Sequence of chain 1.B:
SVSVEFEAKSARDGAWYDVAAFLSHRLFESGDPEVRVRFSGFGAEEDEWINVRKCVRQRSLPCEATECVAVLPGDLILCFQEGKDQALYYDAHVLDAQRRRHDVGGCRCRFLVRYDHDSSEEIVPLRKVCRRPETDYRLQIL

A protein and the small-molecule ligand that binds it are described below.
Small molecule (SMILES): CNCCCC[C@@H](C=O)NC(=O)[C@H](CCCN=C(N)N)NC(=O)[C@H](C)NC(=O)[C@@H](NC(=O)[C@H](CCC(N)=O)NC(=O)[C@H](CCCCN)NC(=O)[C@@H](N)[C@@H](C)O)[C@@H](C)O

Binding-site contacts:
Ligand atom O contacts residue ALA93 of chain 1.B at 3.1 Å (h-bond).
Ligand atom NZ contacts residue GLU52 of chain 1.B at 2.9 Å (salt-bridge).
Ligand atom CE contacts residue GLU52 of chain 1.B at 3.5 Å.
Ligand atom NZ contacts residue ASP24 of chain 1.B at 2.8 Å (salt-bridge).
Ligand atom CD contacts residue GLU52 of chain 1.B at 3.6 Å.
Ligand atom CB contacts residue TYR95 of chain 1.B at 3.8 Å (hydrophobic).
Ligand atom NH2 contacts residue LYS90 of chain 1.B at 3.7 Å.
Ligand atom C contacts residue PRO68 of chain 1.B at 3.5 Å (hydrophobic).
Ligand atom O contacts residue PRO68 of chain 1.B at 3.6 Å.
Ligand atom NH2 contacts residue GLN92 of chain 1.B at 3.0 Å (h-bond).
Ligand atom O contacts residue ASP91 of chain 1.B at 3.5 Å (salt-bridge).
Ligand atom NH2 contacts residue GLY89 of chain 1.B at 3.3 Å (h-bond).
Ligand atom NE2 contacts residue ARG133 of chain 1.B at 3.4 Å.
Ligand atom N contacts residue ALA93 of chain 1.B at 2.9 Å (h-bond).
Ligand atom CG contacts residue PRO68 of chain 1.B at 3.7 Å (hydrophobic).
Ligand atom CD contacts residue ASP24 of chain 1.B at 3.7 Å.
Ligand atom O contacts residue TYR95 of chain 1.B at 3.5 Å.
Ligand atom CE contacts residue SER66 of chain 1.B at 3.6 Å.
Ligand atom CG contacts residue TYR95 of chain 1.B at 3.3 Å (hydrophobic).
Ligand atom NZ contacts residue GLU13 of chain 1.B at 2.8 Å (salt-bridge).
Ligand atom CM contacts residue GLU52 of chain 1.B at 3.4 Å.
Ligand atom CE contacts residue PHE48 of chain 1.B at 3.8 Å (hydrophobic).
Ligand atom NE contacts residue ASP91 of chain 1.B at 3.5 Å (salt-bridge).
Ligand atom N contacts residue PRO68 of chain 1.B at 3.6 Å.
Ligand atom CG contacts residue TYR23 of chain 1.B at 3.7 Å (hydrophobic).
Ligand atom O contacts residue PHE86 of chain 1.B at 3.4 Å.
Ligand atom CB contacts residue PHE86 of chain 1.B at 3.7 Å (hydrophobic).
Ligand atom CE contacts residue ASP24 of chain 1.B at 3.6 Å.
Ligand atom CA contacts residue ALA93 of chain 1.B at 3.5 Å (hydrophobic).
Ligand atom C contacts residue ALA93 of chain 1.B at 3.7 Å (hydrophobic).
Ligand atom O contacts residue GLN92 of chain 1.B at 3.4 Å.
Ligand atom CA contacts residue TYR95 of chain 1.B at 3.6 Å (hydrophobic).
Ligand atom CE contacts residue TYR23 of chain 1.B at 3.4 Å (hydrophobic).
Ligand atom NZ contacts residue LEU84 of chain 1.B at 3.7 Å.
Ligand atom C contacts residue TYR95 of chain 1.B at 3.6 Å (hydrophobic).
Ligand atom NH2 contacts residue ASP91 of chain 1.B at 3.1 Å.
Ligand atom O contacts residue LEU94 of chain 1.B at 3.7 Å.
Ligand atom CB contacts residue TYR95 of chain 1.B at 3.4 Å (hydrophobic).
Ligand atom N contacts residue TYR95 of chain 1.B at 2.7 Å (h-bond).
Ligand atom CA contacts residue TYR95 of chain 1.B at 3.6 Å (hydrophobic).